The protein below binds the small molecule below.
Small molecule (SMILES): Nc1nc2c(ncn2[C@H]2C[C@H](O)[C@@H](CO[P](=O)(O)O[P](=O)(O)OP(=O)(O)O)O2)c(=O)[nH]1

Sequence of chain 1.A:
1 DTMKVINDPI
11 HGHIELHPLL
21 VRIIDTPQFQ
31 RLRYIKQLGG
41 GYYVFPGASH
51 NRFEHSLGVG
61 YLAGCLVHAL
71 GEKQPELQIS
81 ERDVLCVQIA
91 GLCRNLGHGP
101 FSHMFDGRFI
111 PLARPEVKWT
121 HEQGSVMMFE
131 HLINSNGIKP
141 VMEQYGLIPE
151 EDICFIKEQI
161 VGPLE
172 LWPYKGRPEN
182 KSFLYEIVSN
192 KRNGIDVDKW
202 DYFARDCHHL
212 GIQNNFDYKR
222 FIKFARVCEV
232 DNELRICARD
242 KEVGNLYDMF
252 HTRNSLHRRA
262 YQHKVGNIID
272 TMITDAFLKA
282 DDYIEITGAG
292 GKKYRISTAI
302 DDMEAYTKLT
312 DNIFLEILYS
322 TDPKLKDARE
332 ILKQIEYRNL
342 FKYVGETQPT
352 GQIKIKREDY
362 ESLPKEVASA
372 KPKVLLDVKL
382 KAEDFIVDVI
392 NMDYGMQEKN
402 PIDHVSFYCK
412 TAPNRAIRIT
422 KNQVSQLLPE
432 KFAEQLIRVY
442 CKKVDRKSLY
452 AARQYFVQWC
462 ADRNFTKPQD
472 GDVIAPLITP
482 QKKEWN

Sequence of chain 1.C:
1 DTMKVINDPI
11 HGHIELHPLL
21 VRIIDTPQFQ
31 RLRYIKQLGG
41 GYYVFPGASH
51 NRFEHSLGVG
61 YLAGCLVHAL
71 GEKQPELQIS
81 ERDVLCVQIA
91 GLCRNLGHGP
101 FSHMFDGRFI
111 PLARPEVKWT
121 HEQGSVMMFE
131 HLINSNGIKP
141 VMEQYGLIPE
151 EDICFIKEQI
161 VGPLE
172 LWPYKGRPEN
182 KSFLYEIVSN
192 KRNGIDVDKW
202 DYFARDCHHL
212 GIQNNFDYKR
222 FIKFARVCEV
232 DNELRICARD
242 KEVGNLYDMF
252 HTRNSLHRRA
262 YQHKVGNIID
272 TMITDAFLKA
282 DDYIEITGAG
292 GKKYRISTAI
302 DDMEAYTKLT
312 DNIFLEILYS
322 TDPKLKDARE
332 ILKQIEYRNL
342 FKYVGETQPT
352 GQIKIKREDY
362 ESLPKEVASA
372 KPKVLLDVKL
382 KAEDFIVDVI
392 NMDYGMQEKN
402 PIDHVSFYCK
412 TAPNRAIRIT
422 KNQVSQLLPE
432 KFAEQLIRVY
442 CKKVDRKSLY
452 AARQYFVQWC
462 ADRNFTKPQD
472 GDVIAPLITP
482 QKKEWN

Binding-site contacts:
Ligand atom O3A contacts residue DGT1 of chain 1.N at 3.2 Å (h-bond).
Ligand atom O3B contacts residue LYS265 of chain 1.C at 3.2 Å (salt-bridge).
Ligand atom N9 contacts residue ARG221 of chain 1.A at 3.4 Å (salt-bridge).
Ligand atom C4' contacts residue VAL5 of chain 1.B at 3.4 Å (hydrophobic).
Ligand atom C4 contacts residue ARG221 of chain 1.A at 3.1 Å.
Ligand atom O2B contacts residue HIS264 of chain 1.C at 3.1 Å.
Ligand atom N2 contacts residue ASP218 of chain 1.A at 3.4 Å (salt-bridge).
Ligand atom O1B contacts residue DGT1 of chain 1.N at 2.6 Å (h-bond).
Ligand atom O2A contacts residue HIS264 of chain 1.C at 2.7 Å (h-bond).
Ligand atom C5 contacts residue ARG221 of chain 1.A at 3.3 Å.
Ligand atom C3' contacts residue VAL44 of chain 1.C at 3.2 Å (hydrophobic).
Ligand atom N1 contacts residue ARG221 of chain 1.A at 3.5 Å.
Ligand atom N3 contacts residue ARG221 of chain 1.A at 3.4 Å (salt-bridge).
Ligand atom C6 contacts residue ARG221 of chain 1.A at 3.5 Å.
Ligand atom O2A contacts residue LYS242 of chain 1.A at 3.3 Å (salt-bridge).
Ligand atom PB contacts residue MG1 of chain 1.I at 3.2 Å.
Ligand atom O1G contacts residue ARG240 of chain 1.A at 2.8 Å (salt-bridge).
Ligand atom O2G contacts residue LYS411 of chain 1.A at 2.9 Å (salt-bridge).
Ligand atom O1B contacts residue MG1 of chain 1.I at 2.1 Å.
Ligand atom O3' contacts residue VAL44 of chain 1.C at 2.8 Å (h-bond).
Ligand atom O3B contacts residue MG1 of chain 1.I at 3.5 Å.
Ligand atom O2G contacts residue MG1 of chain 1.I at 1.8 Å.
Ligand atom PG contacts residue MG1 of chain 1.I at 3.1 Å.
Ligand atom C1' contacts residue PHE45 of chain 1.C at 3.4 Å (hydrophobic).
Ligand atom O1A contacts residue LYS242 of chain 1.A at 2.7 Å (salt-bridge).
Ligand atom N9 contacts residue PHE45 of chain 1.C at 3.5 Å.
Ligand atom PA contacts residue LYS242 of chain 1.A at 3.4 Å.
Ligand atom PB contacts residue DGT1 of chain 1.N at 3.6 Å.
Ligand atom O2B contacts residue LYS265 of chain 1.C at 2.8 Å (salt-bridge).
Ligand atom O3' contacts residue ASN7 of chain 1.B at 2.9 Å (h-bond).
Ligand atom O2G contacts residue DGT1 of chain 1.N at 2.7 Å (h-bond).
Ligand atom C5' contacts residue VAL5 of chain 1.B at 3.2 Å (hydrophobic).
Ligand atom C2' contacts residue PHE45 of chain 1.C at 3.4 Å (hydrophobic).
Ligand atom O1A contacts residue PHE225 of chain 1.A at 3.6 Å.
Ligand atom O1A contacts residue ARG221 of chain 1.A at 3.0 Å (salt-bridge).
Ligand atom O4' contacts residue ARG221 of chain 1.A at 3.1 Å (salt-bridge).
Ligand atom O3G contacts residue ARG240 of chain 1.A at 3.0 Å (salt-bridge).
Ligand atom O6 contacts residue ASN246 of chain 1.A at 3.1 Å (h-bond).
Ligand atom O6 contacts residue ARG260 of chain 1.C at 3.4 Å.
Ligand atom N7 contacts residue ARG221 of chain 1.A at 3.3 Å (salt-bridge).

Sequence of chain 1.B:
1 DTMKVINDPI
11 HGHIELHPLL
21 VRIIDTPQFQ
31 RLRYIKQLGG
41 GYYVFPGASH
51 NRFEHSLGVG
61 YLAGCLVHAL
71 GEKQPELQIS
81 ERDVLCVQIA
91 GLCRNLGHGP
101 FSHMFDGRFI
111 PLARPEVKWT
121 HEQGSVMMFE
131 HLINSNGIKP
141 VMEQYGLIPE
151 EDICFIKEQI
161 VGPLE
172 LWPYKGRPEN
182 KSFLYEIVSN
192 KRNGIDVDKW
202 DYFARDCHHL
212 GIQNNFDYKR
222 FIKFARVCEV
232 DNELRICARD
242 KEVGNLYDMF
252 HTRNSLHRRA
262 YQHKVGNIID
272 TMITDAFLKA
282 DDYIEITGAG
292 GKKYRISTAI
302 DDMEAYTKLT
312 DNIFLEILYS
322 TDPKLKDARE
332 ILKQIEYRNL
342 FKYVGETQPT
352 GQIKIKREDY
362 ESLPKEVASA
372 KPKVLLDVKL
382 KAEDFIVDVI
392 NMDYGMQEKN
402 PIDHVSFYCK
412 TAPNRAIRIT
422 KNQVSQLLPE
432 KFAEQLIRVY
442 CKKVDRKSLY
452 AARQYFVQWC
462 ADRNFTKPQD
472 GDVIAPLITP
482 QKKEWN